Binding-site contacts:
Ligand atom O1P contacts residue LYS52 of chain 1.B at 4.1 Å.
Ligand atom P contacts residue ALA158 of chain 1.B at 4.0 Å.
Ligand atom O2P contacts residue ALA158 of chain 1.B at 3.7 Å.
Ligand atom O3P contacts residue SER291 of chain 1.B at 3.5 Å (h-bond).
Ligand atom N contacts residue GLY136 of chain 1.B at 4.2 Å.
Ligand atom P contacts residue LYS295 of chain 1.B at 4.1 Å.
Ligand atom N contacts residue TYR208 of chain 1.B at 3.9 Å.
Ligand atom OXT contacts residue GLY136 of chain 1.B at 4.1 Å.
Ligand atom CB contacts residue TYR208 of chain 1.B at 4.2 Å (hydrophobic).
Ligand atom OXT contacts residue TYR208 of chain 1.B at 3.3 Å.
Ligand atom CB contacts residue ALA158 of chain 1.B at 4.1 Å (hydrophobic).
Ligand atom P contacts residue LYS52 of chain 1.B at 3.8 Å.
Ligand atom CB contacts residue SER291 of chain 1.B at 3.3 Å.
Ligand atom C contacts residue ALA158 of chain 1.B at 3.1 Å (hydrophobic).
Ligand atom O3P contacts residue LYS52 of chain 1.B at 3.3 Å.
Ligand atom O contacts residue TYR208 of chain 1.B at 3.3 Å.
Ligand atom O contacts residue SER159 of chain 1.B at 4.0 Å.
Ligand atom O contacts residue SER135 of chain 1.B at 4.0 Å.
Ligand atom OXT contacts residue SER135 of chain 1.B at 3.1 Å (h-bond).
Ligand atom O2P contacts residue LYS52 of chain 1.B at 3.3 Å.
Ligand atom O1P contacts residue ALA158 of chain 1.B at 3.4 Å.
Ligand atom P contacts residue ARG56 of chain 1.B at 3.7 Å.
Ligand atom O3P contacts residue LYS295 of chain 1.B at 3.2 Å (salt-bridge).
Ligand atom CA contacts residue SER135 of chain 1.B at 3.3 Å.
Ligand atom C contacts residue SER137 of chain 1.B at 3.9 Å.
Ligand atom O2P contacts residue ARG56 of chain 1.B at 3.6 Å (salt-bridge).
Ligand atom O contacts residue ALA158 of chain 1.B at 2.9 Å (h-bond).
Ligand atom CA contacts residue ALA158 of chain 1.B at 3.6 Å (hydrophobic).
Ligand atom OXT contacts residue ALA158 of chain 1.B at 3.7 Å.
Ligand atom O1P contacts residue LYS295 of chain 1.B at 3.7 Å.
Ligand atom O1P contacts residue ARG56 of chain 1.B at 2.8 Å (salt-bridge).
Ligand atom OG contacts residue ALA158 of chain 1.B at 3.5 Å (h-bond).
Ligand atom OG contacts residue ASP290 of chain 1.B at 4.0 Å.
Ligand atom N contacts residue SER135 of chain 1.B at 3.9 Å.
Ligand atom O1P contacts residue LYS383 of chain 1.B at 3.4 Å.
Ligand atom O contacts residue THR160 of chain 1.B at 3.8 Å.
Ligand atom OXT contacts residue SER137 of chain 1.B at 2.7 Å (h-bond).
Ligand atom C contacts residue TYR208 of chain 1.B at 3.4 Å (hydrophobic).
Ligand atom C contacts residue SER135 of chain 1.B at 3.3 Å.
Ligand atom O2P contacts residue SER135 of chain 1.B at 3.3 Å.

A small-molecule ligand and the protein it binds are described below.
Small molecule (SMILES): N[C@@H](COP(=O)(O)O)C(=O)O

Sequence of chain 1.B:
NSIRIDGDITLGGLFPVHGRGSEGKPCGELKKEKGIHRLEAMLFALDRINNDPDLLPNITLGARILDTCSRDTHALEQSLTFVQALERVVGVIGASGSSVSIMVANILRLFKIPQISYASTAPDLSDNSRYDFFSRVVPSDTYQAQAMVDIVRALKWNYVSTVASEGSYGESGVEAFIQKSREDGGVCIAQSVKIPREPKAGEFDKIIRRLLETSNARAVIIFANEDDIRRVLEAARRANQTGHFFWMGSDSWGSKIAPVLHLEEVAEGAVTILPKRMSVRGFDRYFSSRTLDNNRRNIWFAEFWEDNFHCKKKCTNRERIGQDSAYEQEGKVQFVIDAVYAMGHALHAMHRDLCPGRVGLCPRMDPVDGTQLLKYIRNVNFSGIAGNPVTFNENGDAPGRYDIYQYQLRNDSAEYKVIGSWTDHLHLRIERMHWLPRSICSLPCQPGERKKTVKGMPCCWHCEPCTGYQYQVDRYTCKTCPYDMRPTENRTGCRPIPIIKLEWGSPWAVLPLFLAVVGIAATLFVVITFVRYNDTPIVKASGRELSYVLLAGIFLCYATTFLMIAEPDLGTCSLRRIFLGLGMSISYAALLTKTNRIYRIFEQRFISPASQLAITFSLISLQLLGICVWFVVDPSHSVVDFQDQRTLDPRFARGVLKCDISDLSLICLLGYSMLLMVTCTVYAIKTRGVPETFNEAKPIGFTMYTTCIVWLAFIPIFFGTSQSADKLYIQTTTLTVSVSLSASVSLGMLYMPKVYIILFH